Binding-site contacts:
Ligand atom O2' contacts residue ASN279 of chain 3.A at 3.7 Å.
Ligand atom C3' contacts residue ASP340 of chain 3.A at 3.4 Å.
Ligand atom O3' contacts residue ALA50 of chain 3.A at 3.3 Å.
Ligand atom C4' contacts residue ASP340 of chain 3.A at 3.4 Å.
Ligand atom N1 contacts residue CYS307 of chain 3.A at 3.5 Å (h-bond).
Ligand atom C8 contacts residue ILE306 of chain 3.A at 3.4 Å (hydrophobic).
Ligand atom C8 contacts residue MET52 of chain 3.A at 3.8 Å (hydrophobic).
Ligand atom C2 contacts residue CYS307 of chain 3.A at 2.6 Å (hydrophobic).
Ligand atom O3' contacts residue ASP340 of chain 3.A at 2.6 Å (salt-bridge).
Ligand atom N3 contacts residue CYS307 of chain 3.A at 3.0 Å (h-bond).
Ligand atom O6 contacts residue GLU420 of chain 3.A at 3.5 Å (salt-bridge).
Ligand atom O6 contacts residue GLY389 of chain 3.A at 3.6 Å.
Ligand atom O3P contacts residue GLY363 of chain 3.A at 2.9 Å (h-bond).
Ligand atom N7 contacts residue MET390 of chain 3.A at 3.2 Å (h-bond).
Ligand atom O2P contacts residue GLY304 of chain 3.A at 3.8 Å.
Ligand atom O1P contacts residue TYR387 of chain 3.A at 2.4 Å (h-bond).
Ligand atom P contacts residue SER305 of chain 3.A at 3.6 Å.
Ligand atom C6 contacts residue MET390 of chain 3.A at 3.8 Å (hydrophobic).
Ligand atom C2 contacts residue THR309 of chain 3.A at 3.5 Å.
Ligand atom O2P contacts residue GLY342 of chain 3.A at 3.2 Å (h-bond).
Ligand atom O3P contacts residue SER364 of chain 3.A at 3.6 Å (h-bond).
Ligand atom N7 contacts residue GLY389 of chain 3.A at 3.7 Å.
Ligand atom N1 contacts residue GLU420 of chain 3.A at 3.1 Å (salt-bridge).
Ligand atom O4' contacts residue GLY304 of chain 3.A at 3.7 Å.
Ligand atom O5' contacts residue GLY304 of chain 3.A at 3.7 Å.
Ligand atom O6 contacts residue GLY421 of chain 3.A at 3.2 Å.
Ligand atom P contacts residue TYR387 of chain 3.A at 3.7 Å.
Ligand atom O3' contacts residue MET361 of chain 3.A at 3.5 Å (h-bond).
Ligand atom C6 contacts residue GLU420 of chain 3.A at 3.7 Å.
Ligand atom N7 contacts residue ILE306 of chain 3.A at 3.2 Å.
Ligand atom C5' contacts residue TYR387 of chain 3.A at 3.6 Å (hydrophobic).
Ligand atom O2P contacts residue SER305 of chain 3.A at 2.8 Å (h-bond).
Ligand atom C5 contacts residue ILE306 of chain 3.A at 3.6 Å (hydrophobic).
Ligand atom O3P contacts residue MET362 of chain 3.A at 3.7 Å.
Ligand atom C2' contacts residue ASP340 of chain 3.A at 3.6 Å.
Ligand atom O2' contacts residue ASP340 of chain 3.A at 2.4 Å (salt-bridge).
Ligand atom O6 contacts residue MET390 of chain 3.A at 3.2 Å (h-bond).
Ligand atom O1P contacts residue SER305 of chain 3.A at 3.2 Å.
Ligand atom O1P contacts residue SER364 of chain 3.A at 2.8 Å (h-bond).
Ligand atom O5' contacts residue SER305 of chain 3.A at 3.6 Å (h-bond).

Sequence of chain 3.A:
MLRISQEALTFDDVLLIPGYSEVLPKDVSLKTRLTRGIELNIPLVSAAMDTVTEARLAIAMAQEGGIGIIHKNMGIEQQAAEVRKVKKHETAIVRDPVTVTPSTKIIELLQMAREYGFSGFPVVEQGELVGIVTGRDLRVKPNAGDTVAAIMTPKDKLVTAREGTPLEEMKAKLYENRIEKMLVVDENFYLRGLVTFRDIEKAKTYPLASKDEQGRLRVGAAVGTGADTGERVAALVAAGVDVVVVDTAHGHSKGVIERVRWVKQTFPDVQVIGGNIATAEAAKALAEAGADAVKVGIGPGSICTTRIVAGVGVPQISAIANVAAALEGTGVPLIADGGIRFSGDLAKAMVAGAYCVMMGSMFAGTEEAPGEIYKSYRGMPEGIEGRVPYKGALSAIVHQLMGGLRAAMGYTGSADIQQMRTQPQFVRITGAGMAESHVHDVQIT

The protein below binds the small molecule below.
Small molecule (SMILES): O=c1[nH]cnc2c1ncn2[C@@H]1O[C@H](COP(=O)(O)O)[C@@H](O)[C@H]1O